Sequence of chain 7.C:
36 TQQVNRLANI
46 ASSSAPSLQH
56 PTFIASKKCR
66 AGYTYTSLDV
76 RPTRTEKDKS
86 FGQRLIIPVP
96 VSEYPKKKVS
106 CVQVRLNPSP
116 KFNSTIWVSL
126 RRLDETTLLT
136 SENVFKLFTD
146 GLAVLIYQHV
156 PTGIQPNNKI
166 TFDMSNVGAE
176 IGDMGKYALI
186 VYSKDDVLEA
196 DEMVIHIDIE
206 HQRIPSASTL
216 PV

Binding-site contacts:
Ligand atom OP1 contacts residue SER211 of chain 8.B at 4.3 Å.
Ligand atom C1' contacts residue GLY67 of chain 8.B at 4.4 Å.
Ligand atom OP2 contacts residue ARG208 of chain 7.C at 4.4 Å.
Ligand atom O2' contacts residue ARG65 of chain 8.B at 4.3 Å.
Ligand atom N3 contacts residue ARG65 of chain 8.B at 4.1 Å.
Ligand atom O5' contacts residue ARG208 of chain 7.C at 4.0 Å.
Ligand atom P contacts residue ARG208 of chain 7.C at 4.5 Å.
Ligand atom O2' contacts residue GLY67 of chain 8.B at 3.3 Å (h-bond).
Ligand atom O2' contacts residue ARG208 of chain 8.B at 4.1 Å.
Ligand atom OP1 contacts residue ARG208 of chain 8.B at 4.1 Å.
Ligand atom OP1 contacts residue ARG208 of chain 7.C at 4.1 Å.
Ligand atom O2' contacts residue ALA66 of chain 8.B at 3.6 Å.

Sequence of chain 8.B:
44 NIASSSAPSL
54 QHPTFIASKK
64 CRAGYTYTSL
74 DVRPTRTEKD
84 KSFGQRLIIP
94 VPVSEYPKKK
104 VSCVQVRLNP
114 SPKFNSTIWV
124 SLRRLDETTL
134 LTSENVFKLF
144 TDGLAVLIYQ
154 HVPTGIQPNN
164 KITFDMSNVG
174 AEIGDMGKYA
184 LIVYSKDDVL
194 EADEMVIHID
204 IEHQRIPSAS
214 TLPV

A small-molecule ligand and the protein it binds are described below.
Small molecule (SMILES): Nc1ncnc2c1ncn2[C@@H]1O[C@H](CO[P](=O)(O)O[C@H]2[C@@H](O)[C@H](n3cnc4c(N)ncnc43)O[C@@H]2CO[P](=O)(O)O[C@H]2[C@@H](O)[C@H](n3cnc4c(N)ncnc43)O[C@@H]2CO)[C@@H](O)[C@H]1O